Binding-site contacts:
Ligand atom CE contacts residue TYR27 of chain 2.A at 2.7 Å (hydrophobic).
Ligand atom N contacts residue GLU287 of chain 2.B at 2.8 Å (salt-bridge).
Ligand atom CD contacts residue THR13 of chain 2.A at 1.5 Å.
Ligand atom CB contacts residue THR93 of chain 2.A at 3.9 Å.
Ligand atom OE1 contacts residue TYR27 of chain 2.A at 3.6 Å.
Ligand atom CD contacts residue SER118 of chain 2.A at 4.1 Å.
Ligand atom OXT contacts residue SER60 of chain 2.A at 3.3 Å (h-bond).
Ligand atom CA contacts residue ASP94 of chain 2.A at 3.8 Å.
Ligand atom O contacts residue THR93 of chain 2.A at 3.6 Å.
Ligand atom N contacts residue GLU61 of chain 2.A at 2.9 Å (salt-bridge).
Ligand atom O contacts residue ASP94 of chain 2.A at 3.1 Å.
Ligand atom CA contacts residue THR13 of chain 2.A at 4.0 Å.
Ligand atom OXT contacts residue ALA29 of chain 2.A at 4.0 Å.
Ligand atom O contacts residue SER60 of chain 2.A at 2.4 Å (h-bond).
Ligand atom CA contacts residue GLU61 of chain 2.A at 3.8 Å.
Ligand atom CD contacts residue TYR27 of chain 2.A at 1.5 Å (hydrophobic).
Ligand atom C contacts residue GLY92 of chain 2.A at 3.9 Å.
Ligand atom CG contacts residue GLU287 of chain 2.B at 4.0 Å.
Ligand atom N contacts residue SER251 of chain 2.B at 3.9 Å.
Ligand atom CG contacts residue TYR27 of chain 2.A at 2.1 Å (hydrophobic).
Ligand atom CE contacts residue SER118 of chain 2.A at 3.5 Å.
Ligand atom CB contacts residue ASP94 of chain 2.A at 3.6 Å.
Ligand atom OE1 contacts residue THR93 of chain 2.A at 2.4 Å (h-bond).
Ligand atom C contacts residue GLU61 of chain 2.A at 3.7 Å.
Ligand atom OXT contacts residue GLY12 of chain 2.A at 3.4 Å.
Ligand atom CB contacts residue THR13 of chain 2.A at 2.9 Å.
Ligand atom CB contacts residue TYR27 of chain 2.A at 3.3 Å (hydrophobic).
Ligand atom OXT contacts residue GLY92 of chain 2.A at 3.5 Å.
Ligand atom O contacts residue GLY92 of chain 2.A at 3.6 Å.
Ligand atom OXT contacts residue ALA59 of chain 2.A at 3.5 Å.
Ligand atom CE contacts residue THR93 of chain 2.A at 2.9 Å.
Ligand atom CB contacts residue GLU287 of chain 2.B at 3.7 Å.
Ligand atom CA contacts residue GLU287 of chain 2.B at 3.6 Å.
Ligand atom OE1 contacts residue SER118 of chain 2.A at 2.7 Å (h-bond).
Ligand atom N contacts residue ASP94 of chain 2.A at 3.2 Å (salt-bridge).
Ligand atom CE contacts residue THR13 of chain 2.A at 2.5 Å.
Ligand atom OE1 contacts residue THR13 of chain 2.A at 2.5 Å (h-bond).
Ligand atom O contacts residue GLU61 of chain 2.A at 3.8 Å.
Ligand atom C contacts residue SER60 of chain 2.A at 3.5 Å.
Ligand atom CG contacts residue THR13 of chain 2.A at 1.9 Å.

Sequence of chain 2.B:
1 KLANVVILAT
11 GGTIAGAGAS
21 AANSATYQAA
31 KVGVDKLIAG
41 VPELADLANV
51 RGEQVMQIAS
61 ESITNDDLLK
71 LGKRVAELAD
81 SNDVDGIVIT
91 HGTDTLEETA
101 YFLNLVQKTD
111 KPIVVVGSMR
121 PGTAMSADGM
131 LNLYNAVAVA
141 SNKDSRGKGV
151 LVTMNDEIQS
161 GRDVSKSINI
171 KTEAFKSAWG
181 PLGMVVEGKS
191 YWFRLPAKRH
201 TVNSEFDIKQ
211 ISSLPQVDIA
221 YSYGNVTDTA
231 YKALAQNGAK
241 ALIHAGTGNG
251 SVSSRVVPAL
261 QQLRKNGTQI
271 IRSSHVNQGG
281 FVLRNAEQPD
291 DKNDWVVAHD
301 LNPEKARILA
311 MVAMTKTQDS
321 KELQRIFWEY

This small molecule binds to this protein.
Small molecule (SMILES): N[C@@H](CCC(O)(O)C=O)C(=O)O

Sequence of chain 2.A:
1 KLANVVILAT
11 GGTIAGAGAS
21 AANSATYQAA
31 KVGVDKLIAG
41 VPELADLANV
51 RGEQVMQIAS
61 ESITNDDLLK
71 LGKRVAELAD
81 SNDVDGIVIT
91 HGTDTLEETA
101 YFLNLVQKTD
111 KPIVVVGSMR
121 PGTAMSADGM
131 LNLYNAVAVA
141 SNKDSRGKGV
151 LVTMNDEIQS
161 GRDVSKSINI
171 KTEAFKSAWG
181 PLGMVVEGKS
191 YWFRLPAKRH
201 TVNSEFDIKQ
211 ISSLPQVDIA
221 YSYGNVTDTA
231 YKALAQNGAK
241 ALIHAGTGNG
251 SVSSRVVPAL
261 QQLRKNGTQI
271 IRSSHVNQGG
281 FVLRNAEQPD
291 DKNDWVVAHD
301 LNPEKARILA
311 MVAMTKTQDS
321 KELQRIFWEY